Sequence of chain 1.C:
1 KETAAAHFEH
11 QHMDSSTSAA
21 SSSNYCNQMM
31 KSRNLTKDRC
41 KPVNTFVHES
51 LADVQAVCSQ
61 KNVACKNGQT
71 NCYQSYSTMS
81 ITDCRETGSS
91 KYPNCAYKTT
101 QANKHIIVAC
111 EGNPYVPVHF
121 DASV

The small molecule below binds the protein below.
Small molecule (SMILES): Nc1ccn([C@@H]2O[C@H](CO)[C@@H](OP(=O)(O)O)[C@H]2O)c(=O)n1

Binding-site contacts:
Ligand atom O2 contacts residue ASN44 of chain 1.C at 3.3 Å.
Ligand atom C2' contacts residue HIS12 of chain 1.C at 4.0 Å.
Ligand atom C5 contacts residue VAL43 of chain 1.C at 3.8 Å (hydrophobic).
Ligand atom N4 contacts residue PHE120 of chain 1.C at 3.7 Å.
Ligand atom N4 contacts residue ALA122 of chain 1.C at 3.7 Å.
Ligand atom C5 contacts residue ASP121 of chain 1.C at 3.7 Å.
Ligand atom C2 contacts residue VAL43 of chain 1.C at 3.9 Å (hydrophobic).
Ligand atom P contacts residue GLN11 of chain 1.C at 3.8 Å.
Ligand atom O3' contacts residue LYS41 of chain 1.C at 3.6 Å.
Ligand atom C1' contacts residue VAL43 of chain 1.C at 3.5 Å (hydrophobic).
Ligand atom N1 contacts residue PHE120 of chain 1.C at 4.0 Å.
Ligand atom C4 contacts residue PHE120 of chain 1.C at 3.8 Å (hydrophobic).
Ligand atom O2 contacts residue VAL43 of chain 1.C at 3.8 Å.
Ligand atom O3P contacts residue HIS7 of chain 1.C at 3.9 Å.
Ligand atom O2' contacts residue ASN44 of chain 1.C at 3.5 Å (h-bond).
Ligand atom O2 contacts residue THR45 of chain 1.C at 2.9 Å (h-bond).
Ligand atom O3P contacts residue GLN11 of chain 1.C at 2.8 Å (h-bond).
Ligand atom O2P contacts residue PHE120 of chain 1.C at 3.3 Å (h-bond).
Ligand atom O2P contacts residue HIS119 of chain 1.C at 3.4 Å (h-bond).
Ligand atom C2 contacts residue THR45 of chain 1.C at 3.6 Å.
Ligand atom O2P contacts residue HIS12 of chain 1.C at 3.1 Å (h-bond).
Ligand atom C2' contacts residue PHE120 of chain 1.C at 3.4 Å (hydrophobic).
Ligand atom O2 contacts residue HIS12 of chain 1.C at 3.3 Å.
Ligand atom C3' contacts residue HIS119 of chain 1.C at 3.8 Å.
Ligand atom N4 contacts residue SER123 of chain 1.C at 3.9 Å.
Ligand atom N3 contacts residue THR45 of chain 1.C at 2.8 Å (h-bond).
Ligand atom C6 contacts residue VAL43 of chain 1.C at 3.5 Å (hydrophobic).
Ligand atom O2' contacts residue LYS41 of chain 1.C at 3.4 Å (salt-bridge).
Ligand atom C2 contacts residue PHE120 of chain 1.C at 3.6 Å (hydrophobic).
Ligand atom N3 contacts residue PHE120 of chain 1.C at 3.3 Å.
Ligand atom N4 contacts residue THR45 of chain 1.C at 3.6 Å (h-bond).
Ligand atom C4 contacts residue THR45 of chain 1.C at 3.7 Å.
Ligand atom O1P contacts residue HIS119 of chain 1.C at 2.3 Å (h-bond).
Ligand atom O2 contacts residue PHE120 of chain 1.C at 3.8 Å.
Ligand atom C2 contacts residue ASN44 of chain 1.C at 4.0 Å.
Ligand atom O2' contacts residue HIS12 of chain 1.C at 2.9 Å.
Ligand atom O2P contacts residue GLN11 of chain 1.C at 3.8 Å.
Ligand atom O4' contacts residue VAL43 of chain 1.C at 3.8 Å.
Ligand atom N1 contacts residue VAL43 of chain 1.C at 3.5 Å.
Ligand atom P contacts residue HIS119 of chain 1.C at 3.3 Å.